Sequence of chain 1.C:
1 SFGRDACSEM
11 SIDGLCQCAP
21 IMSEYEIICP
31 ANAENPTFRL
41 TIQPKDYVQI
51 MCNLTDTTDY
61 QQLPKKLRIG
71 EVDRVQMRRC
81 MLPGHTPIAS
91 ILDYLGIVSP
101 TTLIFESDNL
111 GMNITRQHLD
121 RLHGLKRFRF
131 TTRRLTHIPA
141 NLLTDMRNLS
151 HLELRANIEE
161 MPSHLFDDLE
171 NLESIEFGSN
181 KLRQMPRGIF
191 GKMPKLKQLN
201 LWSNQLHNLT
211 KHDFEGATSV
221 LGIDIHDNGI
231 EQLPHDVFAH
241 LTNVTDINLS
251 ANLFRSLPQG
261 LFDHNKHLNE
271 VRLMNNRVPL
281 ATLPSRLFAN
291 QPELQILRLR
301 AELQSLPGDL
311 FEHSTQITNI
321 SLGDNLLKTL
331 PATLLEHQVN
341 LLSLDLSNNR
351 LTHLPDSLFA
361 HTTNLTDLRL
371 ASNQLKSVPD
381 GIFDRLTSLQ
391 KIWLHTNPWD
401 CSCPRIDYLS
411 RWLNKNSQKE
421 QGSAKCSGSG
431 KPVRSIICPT

Binding-site contacts:
Ligand atom O5 contacts residue THR218 of chain 1.C at 3.7 Å.
Ligand atom C8 contacts residue HIS267 of chain 1.C at 3.6 Å.
Ligand atom O7 contacts residue THR242 of chain 1.C at 2.8 Å (h-bond).
Ligand atom C1 contacts residue THR218 of chain 1.C at 3.7 Å.
Ligand atom C2 contacts residue ASN243 of chain 1.C at 2.5 Å.
Ligand atom C4 contacts residue ASN243 of chain 1.C at 4.2 Å.
Ligand atom C7 contacts residue ASN243 of chain 1.C at 3.6 Å.
Ligand atom O6 contacts residue SER219 of chain 1.C at 3.3 Å.
Ligand atom C6 contacts residue SER219 of chain 1.C at 4.4 Å.
Ligand atom C3 contacts residue ASN243 of chain 1.C at 3.7 Å.
Ligand atom N2 contacts residue ASN243 of chain 1.C at 2.9 Å (h-bond).
Ligand atom C8 contacts residue THR242 of chain 1.C at 3.5 Å.
Ligand atom O6 contacts residue PRO194 of chain 1.C at 4.3 Å.
Ligand atom C5 contacts residue ASN243 of chain 1.C at 3.6 Å.
Ligand atom C2 contacts residue THR218 of chain 1.C at 4.2 Å.
Ligand atom C7 contacts residue THR242 of chain 1.C at 3.6 Å.
Ligand atom C1 contacts residue ASN243 of chain 1.C at 1.4 Å.
Ligand atom O5 contacts residue ASN243 of chain 1.C at 2.3 Å (h-bond).
Ligand atom O5 contacts residue SER219 of chain 1.C at 4.0 Å.
Ligand atom C8 contacts residue ASN243 of chain 1.C at 4.3 Å.
Ligand atom O7 contacts residue ASN243 of chain 1.C at 4.0 Å.

A small-molecule ligand and the protein it binds are described below.
Small molecule (SMILES): CC(=O)N[C@@H]1[C@@H](O)[C@H](O)[C@@H](CO)O[C@H]1O